The protein below binds the small molecule below.
Small molecule (SMILES): [H]/N=C(\N)N(C)CC[C@H](N)CC(=O)N[C@H]1C=C[C@H](n2ccc(N)nc2=O)O[C@@H]1C(=O)O

Sequence of chain 1.X:
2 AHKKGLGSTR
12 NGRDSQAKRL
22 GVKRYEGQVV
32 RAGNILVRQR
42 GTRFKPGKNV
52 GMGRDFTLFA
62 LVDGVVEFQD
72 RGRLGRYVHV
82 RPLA

Binding-site contacts:
Ligand atom C4 contacts residue ALA2 of chain 1.X at 4.3 Å (hydrophobic).
Ligand atom N4 contacts residue ALA2 of chain 1.X at 3.1 Å.